The small molecule below binds the protein below.
Small molecule (SMILES): CC(=O)N[C@@H]1[C@@H](O)[C@H](O)[C@@H](CO)O[C@H]1O

Binding-site contacts:
Ligand atom O5 contacts residue ALA706 of chain 1.A at 4.5 Å.
Ligand atom C5 contacts residue ALA706 of chain 1.A at 4.0 Å (hydrophobic).
Ligand atom C3 contacts residue ASN1074 of chain 1.A at 3.9 Å.
Ligand atom C8 contacts residue ASN1074 of chain 1.A at 3.6 Å.
Ligand atom C1 contacts residue ASN1074 of chain 1.A at 1.5 Å.
Ligand atom C8 contacts residue LYS1073 of chain 1.A at 3.9 Å.
Ligand atom C2 contacts residue ASN1074 of chain 1.A at 2.5 Å.
Ligand atom C1 contacts residue GLN895 of chain 1.B at 4.4 Å.
Ligand atom C4 contacts residue ASN1074 of chain 1.A at 4.3 Å.
Ligand atom N2 contacts residue ASN1074 of chain 1.A at 3.0 Å (h-bond).
Ligand atom C7 contacts residue ASN1074 of chain 1.A at 3.3 Å.
Ligand atom C5 contacts residue ASN1074 of chain 1.A at 3.8 Å.
Ligand atom C8 contacts residue GLU1072 of chain 1.A at 3.5 Å.
Ligand atom O5 contacts residue ASN1074 of chain 1.A at 2.4 Å (h-bond).
Ligand atom O7 contacts residue ASN1074 of chain 1.A at 3.6 Å (h-bond).

Sequence of chain 1.A:
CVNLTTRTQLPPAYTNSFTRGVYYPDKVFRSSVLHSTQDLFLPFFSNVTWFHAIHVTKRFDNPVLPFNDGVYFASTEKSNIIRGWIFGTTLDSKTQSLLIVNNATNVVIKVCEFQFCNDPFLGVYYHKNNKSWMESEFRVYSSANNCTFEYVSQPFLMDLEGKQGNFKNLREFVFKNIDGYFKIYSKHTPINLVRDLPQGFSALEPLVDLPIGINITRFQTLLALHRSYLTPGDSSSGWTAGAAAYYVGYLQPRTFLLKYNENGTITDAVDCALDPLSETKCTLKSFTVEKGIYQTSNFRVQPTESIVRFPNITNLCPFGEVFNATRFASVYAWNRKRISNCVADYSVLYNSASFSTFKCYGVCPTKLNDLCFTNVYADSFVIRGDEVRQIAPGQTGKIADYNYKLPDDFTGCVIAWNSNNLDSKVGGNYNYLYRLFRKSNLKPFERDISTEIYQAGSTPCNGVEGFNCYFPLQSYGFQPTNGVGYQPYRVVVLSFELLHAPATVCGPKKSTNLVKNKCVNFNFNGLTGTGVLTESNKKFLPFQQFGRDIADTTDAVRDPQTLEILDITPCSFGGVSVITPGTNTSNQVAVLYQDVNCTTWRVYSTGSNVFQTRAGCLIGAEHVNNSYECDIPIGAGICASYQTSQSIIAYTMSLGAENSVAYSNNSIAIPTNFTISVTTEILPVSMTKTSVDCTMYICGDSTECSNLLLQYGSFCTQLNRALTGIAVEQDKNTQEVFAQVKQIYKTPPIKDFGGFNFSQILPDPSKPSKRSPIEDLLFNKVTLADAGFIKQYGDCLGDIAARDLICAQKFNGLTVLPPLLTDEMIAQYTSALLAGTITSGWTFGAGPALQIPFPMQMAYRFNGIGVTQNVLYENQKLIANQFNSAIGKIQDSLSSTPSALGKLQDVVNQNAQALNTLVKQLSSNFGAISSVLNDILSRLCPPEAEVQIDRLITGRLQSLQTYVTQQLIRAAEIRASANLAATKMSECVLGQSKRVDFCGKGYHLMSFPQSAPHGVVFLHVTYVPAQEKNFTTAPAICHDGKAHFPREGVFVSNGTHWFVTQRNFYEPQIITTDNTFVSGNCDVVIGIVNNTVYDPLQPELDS

Sequence of chain 1.B:
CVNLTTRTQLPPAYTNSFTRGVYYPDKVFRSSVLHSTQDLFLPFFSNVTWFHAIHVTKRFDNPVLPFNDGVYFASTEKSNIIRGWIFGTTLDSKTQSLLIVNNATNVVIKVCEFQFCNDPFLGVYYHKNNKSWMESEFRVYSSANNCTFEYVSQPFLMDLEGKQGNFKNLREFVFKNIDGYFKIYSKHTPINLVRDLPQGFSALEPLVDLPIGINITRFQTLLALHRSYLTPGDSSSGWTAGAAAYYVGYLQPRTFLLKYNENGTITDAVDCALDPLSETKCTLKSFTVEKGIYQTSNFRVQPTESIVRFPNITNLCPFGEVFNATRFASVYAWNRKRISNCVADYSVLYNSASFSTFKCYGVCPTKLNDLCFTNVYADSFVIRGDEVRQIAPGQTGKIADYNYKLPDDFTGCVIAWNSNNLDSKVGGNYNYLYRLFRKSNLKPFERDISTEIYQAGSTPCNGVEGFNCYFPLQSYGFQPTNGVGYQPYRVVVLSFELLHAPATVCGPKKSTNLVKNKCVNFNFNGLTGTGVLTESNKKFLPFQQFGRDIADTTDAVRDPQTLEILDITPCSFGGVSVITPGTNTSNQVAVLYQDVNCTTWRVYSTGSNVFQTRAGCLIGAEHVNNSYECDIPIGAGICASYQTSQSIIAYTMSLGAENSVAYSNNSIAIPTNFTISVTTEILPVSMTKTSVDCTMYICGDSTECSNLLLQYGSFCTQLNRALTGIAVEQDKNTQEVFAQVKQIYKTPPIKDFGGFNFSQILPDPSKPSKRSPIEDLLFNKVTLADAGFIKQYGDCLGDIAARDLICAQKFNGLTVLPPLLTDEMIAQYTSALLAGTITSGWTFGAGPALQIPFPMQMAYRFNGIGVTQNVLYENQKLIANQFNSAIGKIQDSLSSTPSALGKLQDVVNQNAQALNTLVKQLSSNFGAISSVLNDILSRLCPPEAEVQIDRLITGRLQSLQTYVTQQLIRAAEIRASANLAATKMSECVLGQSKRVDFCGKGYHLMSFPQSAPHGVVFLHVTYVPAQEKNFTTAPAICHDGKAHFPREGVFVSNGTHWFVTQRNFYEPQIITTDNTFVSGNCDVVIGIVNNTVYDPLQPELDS